Sequence of chain 1.C:
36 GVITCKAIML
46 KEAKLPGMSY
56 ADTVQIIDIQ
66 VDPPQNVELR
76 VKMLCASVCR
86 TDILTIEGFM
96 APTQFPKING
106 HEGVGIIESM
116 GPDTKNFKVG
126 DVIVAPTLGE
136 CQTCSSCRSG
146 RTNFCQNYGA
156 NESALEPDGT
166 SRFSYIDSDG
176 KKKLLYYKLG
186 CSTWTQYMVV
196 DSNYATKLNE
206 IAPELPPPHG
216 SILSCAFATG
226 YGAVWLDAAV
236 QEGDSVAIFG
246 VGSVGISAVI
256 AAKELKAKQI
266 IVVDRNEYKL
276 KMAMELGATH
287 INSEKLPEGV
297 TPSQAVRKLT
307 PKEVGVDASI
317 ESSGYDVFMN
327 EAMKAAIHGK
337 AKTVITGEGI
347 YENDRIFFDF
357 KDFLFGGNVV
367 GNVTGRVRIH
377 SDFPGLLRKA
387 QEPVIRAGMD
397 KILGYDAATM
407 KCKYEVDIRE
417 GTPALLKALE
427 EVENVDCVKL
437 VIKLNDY

Binding-site contacts:
Ligand atom N1 contacts residue CYS84 of chain 1.C at 3.7 Å.
Ligand atom C4 contacts residue VAL369 of chain 1.C at 4.1 Å (hydrophobic).
Ligand atom C3 contacts residue NAD1 of chain 1.CA at 4.3 Å.
Ligand atom C3 contacts residue GLU344 of chain 1.C at 3.5 Å.
Ligand atom C3 contacts residue PHE361 of chain 1.D at 4.5 Å (hydrophobic).
Ligand atom O1 contacts residue PHE361 of chain 1.D at 4.2 Å.
Ligand atom C1 contacts residue THR132 of chain 1.C at 3.7 Å.
Ligand atom C5 contacts residue THR86 of chain 1.C at 3.6 Å.
Ligand atom N1 contacts residue THR86 of chain 1.C at 3.4 Å.
Ligand atom O1 contacts residue GLU344 of chain 1.C at 2.5 Å (salt-bridge).
Ligand atom C5 contacts residue NAD1 of chain 1.CA at 3.8 Å.
Ligand atom O1 contacts residue PHE94 of chain 1.C at 4.4 Å.
Ligand atom C1 contacts residue HIS106 of chain 1.C at 3.6 Å.
Ligand atom N1 contacts residue ZN1 of chain 1.EA at 2.4 Å.
Ligand atom C4 contacts residue PHE361 of chain 1.D at 4.0 Å (hydrophobic).
Ligand atom C3 contacts residue THR86 of chain 1.C at 4.1 Å.
Ligand atom N1 contacts residue GLU344 of chain 1.C at 3.4 Å (salt-bridge).
Ligand atom O1 contacts residue THR86 of chain 1.C at 3.4 Å.
Ligand atom C2 contacts residue LEU184 of chain 1.C at 4.2 Å (hydrophobic).
Ligand atom C2 contacts residue THR132 of chain 1.C at 3.4 Å.
Ligand atom C5 contacts residue CYS220 of chain 1.C at 4.5 Å (hydrophobic).
Ligand atom C5 contacts residue GLU344 of chain 1.C at 3.2 Å.
Ligand atom C5 contacts residue ZN1 of chain 1.EA at 3.4 Å.
Ligand atom C1 contacts residue THR86 of chain 1.C at 4.4 Å.
Ligand atom N1 contacts residue NAD1 of chain 1.CA at 3.4 Å.
Ligand atom C4 contacts residue LEU360 of chain 1.D at 4.4 Å (hydrophobic).
Ligand atom N1 contacts residue CYS220 of chain 1.C at 3.7 Å.
Ligand atom C4 contacts residue GLU344 of chain 1.C at 3.4 Å.
Ligand atom C1 contacts residue LEU184 of chain 1.C at 3.7 Å (hydrophobic).
Ligand atom C1 contacts residue LYS183 of chain 1.C at 3.9 Å.
Ligand atom C4 contacts residue NAD1 of chain 1.CA at 3.4 Å.
Ligand atom N1 contacts residue HIS106 of chain 1.C at 3.2 Å (h-bond).
Ligand atom C5 contacts residue HIS106 of chain 1.C at 3.8 Å.

The protein below binds the small molecule below.
Small molecule (SMILES): CC[C@@](C)(O)C#N

Sequence of chain 1.D:
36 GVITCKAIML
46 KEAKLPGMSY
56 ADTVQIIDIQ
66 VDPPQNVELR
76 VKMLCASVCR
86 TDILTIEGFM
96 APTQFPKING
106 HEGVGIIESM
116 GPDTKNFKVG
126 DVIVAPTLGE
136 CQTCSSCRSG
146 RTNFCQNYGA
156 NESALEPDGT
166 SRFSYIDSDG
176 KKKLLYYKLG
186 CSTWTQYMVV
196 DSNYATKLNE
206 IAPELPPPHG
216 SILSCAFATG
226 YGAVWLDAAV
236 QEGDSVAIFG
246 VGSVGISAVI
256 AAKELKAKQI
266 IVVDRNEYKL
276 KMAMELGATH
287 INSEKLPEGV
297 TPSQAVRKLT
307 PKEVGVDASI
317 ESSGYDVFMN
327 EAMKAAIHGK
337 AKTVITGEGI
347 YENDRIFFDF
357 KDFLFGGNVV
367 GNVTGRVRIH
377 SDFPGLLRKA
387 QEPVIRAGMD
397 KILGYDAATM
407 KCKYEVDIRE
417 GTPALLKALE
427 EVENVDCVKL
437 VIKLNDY